The protein below binds the small molecule below.
Small molecule (SMILES): CC(=O)N[C@H]1[C@H](O[C@H]2[C@H](O)[C@@H](NC(C)=O)CO[C@@H]2CO)O[C@H](CO)[C@@H](O)[C@@H]1O

Binding-site contacts:
Ligand atom N2 contacts residue ASN1108 of chain 1.B at 2.5 Å (h-bond).
Ligand atom C3 contacts residue ASN1108 of chain 1.B at 3.4 Å.
Ligand atom C1 contacts residue ASN1108 of chain 1.B at 1.2 Å.
Ligand atom O5 contacts residue ASN1108 of chain 1.B at 2.5 Å (h-bond).
Ligand atom C7 contacts residue ASN1108 of chain 1.B at 3.2 Å.
Ligand atom C4 contacts residue ASN1108 of chain 1.B at 4.1 Å.
Ligand atom C5 contacts residue ASN1108 of chain 1.B at 3.5 Å.
Ligand atom O7 contacts residue ASN1108 of chain 1.B at 3.7 Å.
Ligand atom C8 contacts residue ASN1108 of chain 1.B at 4.0 Å.
Ligand atom C2 contacts residue ASN1108 of chain 1.B at 2.3 Å.

Sequence of chain 1.B:
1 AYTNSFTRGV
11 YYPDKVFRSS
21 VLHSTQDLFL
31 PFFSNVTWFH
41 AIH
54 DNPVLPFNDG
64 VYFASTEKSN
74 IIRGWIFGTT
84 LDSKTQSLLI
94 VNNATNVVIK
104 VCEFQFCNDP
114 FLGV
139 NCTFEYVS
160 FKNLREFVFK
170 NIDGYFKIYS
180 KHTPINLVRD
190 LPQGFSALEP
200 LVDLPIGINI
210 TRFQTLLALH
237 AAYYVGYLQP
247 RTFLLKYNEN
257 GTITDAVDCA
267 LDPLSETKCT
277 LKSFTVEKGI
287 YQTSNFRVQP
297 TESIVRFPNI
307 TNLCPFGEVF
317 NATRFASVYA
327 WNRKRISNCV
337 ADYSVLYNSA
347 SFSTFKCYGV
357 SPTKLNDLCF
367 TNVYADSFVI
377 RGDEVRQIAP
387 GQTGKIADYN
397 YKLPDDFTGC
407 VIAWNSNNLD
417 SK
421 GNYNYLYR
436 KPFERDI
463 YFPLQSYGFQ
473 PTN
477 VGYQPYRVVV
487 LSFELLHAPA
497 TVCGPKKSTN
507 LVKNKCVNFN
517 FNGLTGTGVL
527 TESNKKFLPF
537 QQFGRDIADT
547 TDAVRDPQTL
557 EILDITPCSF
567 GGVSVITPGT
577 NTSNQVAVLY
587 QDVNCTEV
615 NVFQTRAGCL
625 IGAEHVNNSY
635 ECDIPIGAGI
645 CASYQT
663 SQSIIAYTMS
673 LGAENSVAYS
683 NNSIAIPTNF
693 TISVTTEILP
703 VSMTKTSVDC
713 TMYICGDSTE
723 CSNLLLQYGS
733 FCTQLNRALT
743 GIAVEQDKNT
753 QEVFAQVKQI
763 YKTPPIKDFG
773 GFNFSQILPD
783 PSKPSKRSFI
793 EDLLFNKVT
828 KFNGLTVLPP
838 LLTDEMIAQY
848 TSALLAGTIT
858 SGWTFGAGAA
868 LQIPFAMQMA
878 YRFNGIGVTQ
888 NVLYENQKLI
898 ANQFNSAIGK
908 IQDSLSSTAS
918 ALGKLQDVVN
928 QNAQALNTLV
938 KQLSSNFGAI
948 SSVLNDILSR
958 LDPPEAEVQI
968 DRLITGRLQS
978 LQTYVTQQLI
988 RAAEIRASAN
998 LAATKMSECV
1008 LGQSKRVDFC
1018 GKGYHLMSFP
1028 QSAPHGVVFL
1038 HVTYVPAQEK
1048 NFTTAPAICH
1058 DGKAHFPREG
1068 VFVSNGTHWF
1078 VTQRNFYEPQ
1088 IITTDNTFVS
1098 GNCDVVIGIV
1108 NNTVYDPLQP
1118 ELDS